A protein and the small-molecule ligand that binds it are described below.
Small molecule (SMILES): C[C@@H](O)[C@@H](C)O

Sequence of chain 1.D:
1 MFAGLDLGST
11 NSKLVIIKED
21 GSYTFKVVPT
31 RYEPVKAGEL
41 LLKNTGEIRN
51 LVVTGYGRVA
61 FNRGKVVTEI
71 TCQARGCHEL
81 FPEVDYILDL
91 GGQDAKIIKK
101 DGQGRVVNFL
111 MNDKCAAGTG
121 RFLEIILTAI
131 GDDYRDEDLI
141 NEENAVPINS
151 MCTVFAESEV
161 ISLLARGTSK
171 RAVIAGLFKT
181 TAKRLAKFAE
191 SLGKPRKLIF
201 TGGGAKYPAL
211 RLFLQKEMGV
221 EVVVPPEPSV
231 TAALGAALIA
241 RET

Binding-site contacts:
Ligand atom O6 contacts residue ARG184 of chain 1.D at 4.4 Å.
Ligand atom O5 contacts residue LEU185 of chain 1.D at 3.6 Å.
Ligand atom C3 contacts residue THR119 of chain 1.D at 3.4 Å.
Ligand atom C3 contacts residue ALA116 of chain 1.D at 4.0 Å (hydrophobic).
Ligand atom C4 contacts residue ARG184 of chain 1.D at 4.1 Å.
Ligand atom O5 contacts residue ARG184 of chain 1.D at 4.0 Å.
Ligand atom C1 contacts residue ALA95 of chain 1.D at 3.6 Å (hydrophobic).
Ligand atom O5 contacts residue PHE188 of chain 1.D at 3.9 Å.
Ligand atom C1 contacts residue ASN112 of chain 1.D at 3.4 Å.
Ligand atom O6 contacts residue THR119 of chain 1.D at 2.9 Å (h-bond).
Ligand atom C3 contacts residue ARG184 of chain 1.D at 3.5 Å.
Ligand atom C1 contacts residue PHE188 of chain 1.D at 4.3 Å (hydrophobic).
Ligand atom C4 contacts residue THR119 of chain 1.D at 3.6 Å.
Ligand atom C2 contacts residue ALA116 of chain 1.D at 4.0 Å (hydrophobic).
Ligand atom C2 contacts residue ARG184 of chain 1.D at 3.9 Å.
Ligand atom C1 contacts residue ALA116 of chain 1.D at 3.6 Å (hydrophobic).
Ligand atom C4 contacts residue THR181 of chain 1.D at 4.5 Å.
Ligand atom O6 contacts residue ALA95 of chain 1.D at 3.9 Å.
Ligand atom C4 contacts residue LEU185 of chain 1.D at 3.7 Å (hydrophobic).
Ligand atom O6 contacts residue ALA116 of chain 1.D at 3.1 Å (h-bond).